Binding-site contacts:
Ligand atom O4 contacts residue THR157 of chain 1.A at 2.6 Å (h-bond).
Ligand atom C1 contacts residue LYS155 of chain 1.A at 2.4 Å.
Ligand atom O1 contacts residue TYR130 of chain 1.A at 2.4 Å (h-bond).
Ligand atom C3 contacts residue LYS155 of chain 1.A at 2.3 Å.
Ligand atom C1 contacts residue TYR130 of chain 1.A at 3.0 Å (hydrophobic).
Ligand atom C6 contacts residue 3GR1 of chain 1.G at 0.4 Å.
Ligand atom O5 contacts residue TYR132 of chain 1.A at 3.0 Å (h-bond).
Ligand atom C2 contacts residue PYR1 of chain 1.F at 0.4 Å.
Ligand atom O2 contacts residue PYR1 of chain 1.F at 0.5 Å (h-bond).
Ligand atom O1 contacts residue LYS155 of chain 1.A at 2.7 Å (salt-bridge).
Ligand atom C5 contacts residue 3GR1 of chain 1.G at 0.8 Å.
Ligand atom C6 contacts residue PYR1 of chain 1.F at 3.4 Å.
Ligand atom O1 contacts residue PYR1 of chain 1.F at 0.9 Å (h-bond).
Ligand atom C2 contacts residue LYS155 of chain 1.A at 1.3 Å.
Ligand atom C6 contacts residue THR43 of chain 1.A at 3.5 Å.
Ligand atom O2 contacts residue LYS155 of chain 1.A at 3.5 Å (salt-bridge).
Ligand atom C3 contacts residue PYR1 of chain 1.F at 1.2 Å.
Ligand atom O4 contacts residue TYR132 of chain 1.A at 3.3 Å.
Ligand atom C4 contacts residue TYR130 of chain 1.A at 2.8 Å (hydrophobic).
Ligand atom O2 contacts residue PRO7 of chain 1.A at 3.3 Å.
Ligand atom C5 contacts residue PYR1 of chain 1.F at 3.1 Å.
Ligand atom C1 contacts residue THR43 of chain 1.A at 3.1 Å.
Ligand atom O1 contacts residue GLY42 of chain 1.A at 3.2 Å.
Ligand atom C2 contacts residue TYR130 of chain 1.A at 3.3 Å (hydrophobic).
Ligand atom C4 contacts residue 3GR1 of chain 1.G at 0.7 Å.
Ligand atom O4 contacts residue 3GR1 of chain 1.G at 0.9 Å (h-bond).
Ligand atom O5 contacts residue 3GR1 of chain 1.G at 0.8 Å (h-bond).
Ligand atom C4 contacts residue LYS155 of chain 1.A at 3.4 Å.
Ligand atom C1 contacts residue PYR1 of chain 1.F at 0.5 Å.
Ligand atom O4 contacts residue PYR1 of chain 1.F at 3.3 Å.
Ligand atom C1 contacts residue 3GR1 of chain 1.G at 3.5 Å.
Ligand atom O6 contacts residue 3GR1 of chain 1.G at 0.6 Å (h-bond).
Ligand atom C3 contacts residue 3GR1 of chain 1.G at 1.8 Å.
Ligand atom C4 contacts residue PYR1 of chain 1.F at 2.5 Å.
Ligand atom O2 contacts residue THR43 of chain 1.A at 3.0 Å (h-bond).
Ligand atom C2 contacts residue 3GR1 of chain 1.G at 2.9 Å.
Ligand atom O2 contacts residue THR44 of chain 1.A at 2.6 Å (h-bond).
Ligand atom O6 contacts residue THR44 of chain 1.A at 3.1 Å (h-bond).
Ligand atom O4 contacts residue TYR130 of chain 1.A at 2.5 Å (h-bond).
Ligand atom O1 contacts residue THR43 of chain 1.A at 2.5 Å (h-bond).

Sequence of chain 1.A:
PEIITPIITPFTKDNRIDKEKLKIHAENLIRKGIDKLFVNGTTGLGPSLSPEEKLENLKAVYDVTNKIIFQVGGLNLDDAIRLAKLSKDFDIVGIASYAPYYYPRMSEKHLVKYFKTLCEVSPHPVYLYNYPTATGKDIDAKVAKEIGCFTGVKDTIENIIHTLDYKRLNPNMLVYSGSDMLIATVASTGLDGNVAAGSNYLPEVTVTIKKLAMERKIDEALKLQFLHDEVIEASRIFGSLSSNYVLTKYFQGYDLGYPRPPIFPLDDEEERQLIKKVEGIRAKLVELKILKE

This protein binds this small molecule.
Small molecule (SMILES): O=C(O)[C@@H](O)C[C@@H](O)[C@H](O)CO